Sequence of chain 1.B:
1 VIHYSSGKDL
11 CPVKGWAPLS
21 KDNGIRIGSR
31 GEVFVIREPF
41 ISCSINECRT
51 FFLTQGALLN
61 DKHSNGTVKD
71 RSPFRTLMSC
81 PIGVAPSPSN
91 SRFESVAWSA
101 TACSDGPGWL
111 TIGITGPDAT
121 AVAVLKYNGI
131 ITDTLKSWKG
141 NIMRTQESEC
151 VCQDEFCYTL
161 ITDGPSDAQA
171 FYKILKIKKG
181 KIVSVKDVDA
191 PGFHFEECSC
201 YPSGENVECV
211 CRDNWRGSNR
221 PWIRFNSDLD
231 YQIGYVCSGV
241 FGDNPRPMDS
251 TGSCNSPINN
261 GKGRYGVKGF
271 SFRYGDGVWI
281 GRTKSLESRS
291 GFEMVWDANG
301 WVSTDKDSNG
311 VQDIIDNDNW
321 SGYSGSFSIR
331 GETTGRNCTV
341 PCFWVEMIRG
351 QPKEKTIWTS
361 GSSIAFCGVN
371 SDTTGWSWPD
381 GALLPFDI

Binding-site contacts:
Ligand atom N2 contacts residue ILE357 of chain 1.B at 3.6 Å.
Ligand atom C8 contacts residue ILE357 of chain 1.B at 3.5 Å (hydrophobic).
Ligand atom O6 contacts residue THR67 of chain 1.B at 3.8 Å.
Ligand atom O7 contacts residue ILE357 of chain 1.B at 4.0 Å.
Ligand atom O5 contacts residue THR67 of chain 1.B at 4.3 Å.
Ligand atom C1 contacts residue ASN65 of chain 1.B at 2.6 Å.
Ligand atom C5 contacts residue ASN65 of chain 1.B at 4.3 Å.
Ligand atom O1 contacts residue ASN65 of chain 1.B at 2.9 Å (h-bond).
Ligand atom C8 contacts residue ILE388 of chain 1.B at 4.5 Å (hydrophobic).
Ligand atom C7 contacts residue ASN65 of chain 1.B at 4.0 Å.
Ligand atom C2 contacts residue ASN65 of chain 1.B at 3.6 Å.
Ligand atom C6 contacts residue THR67 of chain 1.B at 4.4 Å.
Ligand atom O7 contacts residue ASN65 of chain 1.B at 3.6 Å (h-bond).
Ligand atom O5 contacts residue ASN65 of chain 1.B at 3.2 Å (h-bond).
Ligand atom O1 contacts residue ILE357 of chain 1.B at 4.0 Å.
Ligand atom N2 contacts residue ASN65 of chain 1.B at 3.9 Å.
Ligand atom C7 contacts residue ILE357 of chain 1.B at 3.8 Å (hydrophobic).

A small-molecule ligand and the protein it binds are described below.
Small molecule (SMILES): CC(=O)N[C@@H]1[C@@H](O)[C@H](O)[C@@H](CO)O[C@H]1O